Sequence of chain 1.D:
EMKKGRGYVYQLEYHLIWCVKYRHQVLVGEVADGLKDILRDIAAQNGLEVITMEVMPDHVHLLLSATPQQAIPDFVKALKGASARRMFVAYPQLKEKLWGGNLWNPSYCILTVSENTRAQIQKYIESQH

Binding-site contacts:
Ligand atom C5 contacts residue TYR30 of chain 1.D at 3.4 Å (hydrophobic).
Ligand atom O2 contacts residue ARG31 of chain 1.D at 3.0 Å (salt-bridge).
Ligand atom N3 contacts residue LYS105 of chain 1.D at 2.9 Å (salt-bridge).
Ligand atom O2 contacts residue CYS27 of chain 1.D at 3.1 Å (h-bond).
Ligand atom C4' contacts residue TYR30 of chain 1.D at 3.3 Å (hydrophobic).
Ligand atom C7 contacts residue TYR30 of chain 1.D at 3.4 Å (hydrophobic).
Ligand atom O3' contacts residue TYR132 of chain 1.C at 3.0 Å (h-bond).
Ligand atom C6 contacts residue TRP107 of chain 1.D at 3.7 Å (hydrophobic).
Ligand atom C7 contacts residue TRP107 of chain 1.D at 3.5 Å (hydrophobic).
Ligand atom O4' contacts residue ARG31 of chain 1.D at 2.9 Å (salt-bridge).
Ligand atom O3' contacts residue TYR30 of chain 1.D at 3.5 Å (h-bond).
Ligand atom O4 contacts residue GLY108 of chain 1.D at 3.0 Å (h-bond).
Ligand atom O3' contacts residue GLU134 of chain 1.C at 3.7 Å.
Ligand atom O2 contacts residue HIS32 of chain 1.D at 3.0 Å (h-bond).
Ligand atom O2 contacts residue LYS105 of chain 1.D at 3.5 Å (salt-bridge).
Ligand atom C2' contacts residue TYR30 of chain 1.D at 3.5 Å (hydrophobic).
Ligand atom C1' contacts residue ARG31 of chain 1.D at 3.4 Å.
Ligand atom C4 contacts residue TRP107 of chain 1.D at 3.2 Å (hydrophobic).
Ligand atom N3 contacts residue TRP107 of chain 1.D at 3.2 Å.
Ligand atom C2 contacts residue TRP107 of chain 1.D at 3.4 Å (hydrophobic).
Ligand atom O3' contacts residue ILE133 of chain 1.C at 2.9 Å (h-bond).
Ligand atom C2 contacts residue TYR30 of chain 1.D at 3.7 Å (hydrophobic).
Ligand atom O4 contacts residue LEU106 of chain 1.D at 3.5 Å.
Ligand atom O4 contacts residue TRP107 of chain 1.D at 2.9 Å (h-bond).
Ligand atom O4' contacts residue TYR30 of chain 1.D at 3.7 Å.
Ligand atom C2 contacts residue ARG31 of chain 1.D at 3.7 Å.
Ligand atom C5 contacts residue TYR132 of chain 1.C at 3.7 Å (hydrophobic).
Ligand atom C4' contacts residue HIS67 of chain 1.D at 3.7 Å.
Ligand atom C7 contacts residue TYR132 of chain 1.C at 3.1 Å (hydrophobic).
Ligand atom O2 contacts residue TRP107 of chain 1.D at 3.7 Å.
Ligand atom C4 contacts residue TYR30 of chain 1.D at 3.5 Å (hydrophobic).
Ligand atom C5 contacts residue TRP107 of chain 1.D at 3.5 Å (hydrophobic).
Ligand atom C4' contacts residue ARG31 of chain 1.D at 3.7 Å.
Ligand atom C2' contacts residue TYR132 of chain 1.C at 3.7 Å (hydrophobic).
Ligand atom N3 contacts residue ARG31 of chain 1.D at 2.9 Å (salt-bridge).
Ligand atom C2 contacts residue LYS105 of chain 1.D at 3.6 Å.
Ligand atom N3 contacts residue TYR30 of chain 1.D at 3.5 Å.
Ligand atom O4' contacts residue ARG31 of chain 1.D at 3.1 Å (salt-bridge).
Ligand atom C6 contacts residue TYR30 of chain 1.D at 3.6 Å (hydrophobic).
Ligand atom C3' contacts residue TYR132 of chain 1.C at 3.0 Å (hydrophobic).

Sequence of chain 1.C:
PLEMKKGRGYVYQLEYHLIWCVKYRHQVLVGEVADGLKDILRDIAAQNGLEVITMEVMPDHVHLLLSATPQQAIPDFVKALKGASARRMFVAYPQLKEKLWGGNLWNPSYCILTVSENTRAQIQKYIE

The protein below binds the small molecule below.
Small molecule (SMILES): Cc1cn([C@H]2C[C@H](O[P](=O)(O)OC[C@H]3O[C@@H](n4cc(C)c(=O)[nH]c4=O)C[C@@H]3O[P](=O)(O)OC[C@H]3O[C@@H](n4cnc5c(=O)nc(N)[nH]c54)C[C@@H]3O[P](=O)(O)OC[C@H]3O[C@@H](n4cnc5c(N)ncnc54)C[C@@H]3O[P](=O)(O)OC[C@H]3O[C@@H](n4cc(C)c(=O)[nH]c4=O)C[C@@H]3O)[C@@H](CO)O2)c(=O)[nH]c1=O